Sequence of chain 1.D:
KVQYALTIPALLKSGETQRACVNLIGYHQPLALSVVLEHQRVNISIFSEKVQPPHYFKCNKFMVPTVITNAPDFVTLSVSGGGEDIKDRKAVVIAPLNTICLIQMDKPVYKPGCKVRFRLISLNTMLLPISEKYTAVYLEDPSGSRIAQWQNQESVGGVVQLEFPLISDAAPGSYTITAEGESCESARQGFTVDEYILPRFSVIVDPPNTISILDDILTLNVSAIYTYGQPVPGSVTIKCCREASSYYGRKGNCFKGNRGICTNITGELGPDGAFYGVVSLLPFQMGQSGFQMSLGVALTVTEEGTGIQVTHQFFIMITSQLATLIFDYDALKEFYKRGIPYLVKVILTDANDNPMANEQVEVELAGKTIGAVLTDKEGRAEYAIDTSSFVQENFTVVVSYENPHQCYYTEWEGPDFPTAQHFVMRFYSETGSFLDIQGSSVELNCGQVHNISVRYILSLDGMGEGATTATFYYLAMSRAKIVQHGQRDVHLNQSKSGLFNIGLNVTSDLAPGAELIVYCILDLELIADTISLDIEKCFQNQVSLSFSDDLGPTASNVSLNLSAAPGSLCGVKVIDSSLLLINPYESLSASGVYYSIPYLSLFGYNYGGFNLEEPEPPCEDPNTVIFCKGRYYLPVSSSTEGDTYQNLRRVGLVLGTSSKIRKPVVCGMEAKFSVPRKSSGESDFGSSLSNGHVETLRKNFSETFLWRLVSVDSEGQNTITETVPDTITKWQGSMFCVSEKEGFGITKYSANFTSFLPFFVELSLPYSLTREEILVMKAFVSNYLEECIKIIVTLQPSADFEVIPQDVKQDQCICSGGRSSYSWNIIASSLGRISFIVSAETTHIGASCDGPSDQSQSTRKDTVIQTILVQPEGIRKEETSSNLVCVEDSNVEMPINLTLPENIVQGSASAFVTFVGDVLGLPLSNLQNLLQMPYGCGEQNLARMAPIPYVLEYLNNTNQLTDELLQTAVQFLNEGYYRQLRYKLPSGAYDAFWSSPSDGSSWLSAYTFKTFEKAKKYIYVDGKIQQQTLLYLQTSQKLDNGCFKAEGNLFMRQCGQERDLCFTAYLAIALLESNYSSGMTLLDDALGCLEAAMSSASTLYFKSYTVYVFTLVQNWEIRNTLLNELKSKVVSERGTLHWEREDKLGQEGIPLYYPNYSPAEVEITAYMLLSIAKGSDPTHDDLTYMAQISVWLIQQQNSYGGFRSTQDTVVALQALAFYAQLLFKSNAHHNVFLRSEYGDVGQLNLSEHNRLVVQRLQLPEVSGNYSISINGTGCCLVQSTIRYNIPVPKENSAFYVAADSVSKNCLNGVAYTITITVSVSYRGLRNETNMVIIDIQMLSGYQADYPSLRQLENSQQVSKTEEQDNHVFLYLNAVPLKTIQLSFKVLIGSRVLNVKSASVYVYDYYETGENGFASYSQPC

Binding-site contacts:
Ligand atom O5 contacts residue ASN1266 of chain 1.D at 2.4 Å (h-bond).
Ligand atom C1 contacts residue ASN1266 of chain 1.D at 1.4 Å.
Ligand atom C2 contacts residue ASN1266 of chain 1.D at 2.5 Å.
Ligand atom C4 contacts residue ASN1266 of chain 1.D at 4.3 Å.
Ligand atom N2 contacts residue ASN1266 of chain 1.D at 3.3 Å (h-bond).
Ligand atom C8 contacts residue ASN1266 of chain 1.D at 3.7 Å.
Ligand atom C7 contacts residue ASN1266 of chain 1.D at 3.8 Å.
Ligand atom O3 contacts residue ASN1266 of chain 1.D at 3.4 Å.
Ligand atom C5 contacts residue ASN1266 of chain 1.D at 3.7 Å.
Ligand atom C3 contacts residue ASN1266 of chain 1.D at 3.7 Å.

This small molecule binds to this protein.
Small molecule (SMILES): CC(=O)N[C@@H]1[C@@H](O)[C@H](O)[C@@H](CO)O[C@H]1O